Binding-site contacts:
Ligand atom C7 contacts residue ASN164 of chain 1.C at 3.4 Å.
Ligand atom C8 contacts residue ASN164 of chain 1.C at 4.5 Å.
Ligand atom O7 contacts residue ASN164 of chain 1.C at 3.5 Å (h-bond).
Ligand atom C5 contacts residue ASN164 of chain 1.C at 3.7 Å.
Ligand atom O5 contacts residue ASN164 of chain 1.C at 2.4 Å (h-bond).
Ligand atom C8 contacts residue ILE464 of chain 1.B at 4.5 Å (hydrophobic).
Ligand atom C8 contacts residue TYR347 of chain 1.B at 3.7 Å (hydrophobic).
Ligand atom C3 contacts residue ASN164 of chain 1.C at 3.8 Å.
Ligand atom C1 contacts residue ASN164 of chain 1.C at 1.4 Å.
Ligand atom C4 contacts residue ASN164 of chain 1.C at 4.2 Å.
Ligand atom C2 contacts residue ASN164 of chain 1.C at 2.5 Å.
Ligand atom N2 contacts residue ASN164 of chain 1.C at 2.9 Å (h-bond).

This protein binds this small molecule.
Small molecule (SMILES): CC(=O)N[C@H]1[C@H](O[C@H]2[C@H](O)[C@@H](NC(C)=O)CO[C@@H]2CO)O[C@H](CO)[C@@H](O)[C@@H]1O

Sequence of chain 1.B:
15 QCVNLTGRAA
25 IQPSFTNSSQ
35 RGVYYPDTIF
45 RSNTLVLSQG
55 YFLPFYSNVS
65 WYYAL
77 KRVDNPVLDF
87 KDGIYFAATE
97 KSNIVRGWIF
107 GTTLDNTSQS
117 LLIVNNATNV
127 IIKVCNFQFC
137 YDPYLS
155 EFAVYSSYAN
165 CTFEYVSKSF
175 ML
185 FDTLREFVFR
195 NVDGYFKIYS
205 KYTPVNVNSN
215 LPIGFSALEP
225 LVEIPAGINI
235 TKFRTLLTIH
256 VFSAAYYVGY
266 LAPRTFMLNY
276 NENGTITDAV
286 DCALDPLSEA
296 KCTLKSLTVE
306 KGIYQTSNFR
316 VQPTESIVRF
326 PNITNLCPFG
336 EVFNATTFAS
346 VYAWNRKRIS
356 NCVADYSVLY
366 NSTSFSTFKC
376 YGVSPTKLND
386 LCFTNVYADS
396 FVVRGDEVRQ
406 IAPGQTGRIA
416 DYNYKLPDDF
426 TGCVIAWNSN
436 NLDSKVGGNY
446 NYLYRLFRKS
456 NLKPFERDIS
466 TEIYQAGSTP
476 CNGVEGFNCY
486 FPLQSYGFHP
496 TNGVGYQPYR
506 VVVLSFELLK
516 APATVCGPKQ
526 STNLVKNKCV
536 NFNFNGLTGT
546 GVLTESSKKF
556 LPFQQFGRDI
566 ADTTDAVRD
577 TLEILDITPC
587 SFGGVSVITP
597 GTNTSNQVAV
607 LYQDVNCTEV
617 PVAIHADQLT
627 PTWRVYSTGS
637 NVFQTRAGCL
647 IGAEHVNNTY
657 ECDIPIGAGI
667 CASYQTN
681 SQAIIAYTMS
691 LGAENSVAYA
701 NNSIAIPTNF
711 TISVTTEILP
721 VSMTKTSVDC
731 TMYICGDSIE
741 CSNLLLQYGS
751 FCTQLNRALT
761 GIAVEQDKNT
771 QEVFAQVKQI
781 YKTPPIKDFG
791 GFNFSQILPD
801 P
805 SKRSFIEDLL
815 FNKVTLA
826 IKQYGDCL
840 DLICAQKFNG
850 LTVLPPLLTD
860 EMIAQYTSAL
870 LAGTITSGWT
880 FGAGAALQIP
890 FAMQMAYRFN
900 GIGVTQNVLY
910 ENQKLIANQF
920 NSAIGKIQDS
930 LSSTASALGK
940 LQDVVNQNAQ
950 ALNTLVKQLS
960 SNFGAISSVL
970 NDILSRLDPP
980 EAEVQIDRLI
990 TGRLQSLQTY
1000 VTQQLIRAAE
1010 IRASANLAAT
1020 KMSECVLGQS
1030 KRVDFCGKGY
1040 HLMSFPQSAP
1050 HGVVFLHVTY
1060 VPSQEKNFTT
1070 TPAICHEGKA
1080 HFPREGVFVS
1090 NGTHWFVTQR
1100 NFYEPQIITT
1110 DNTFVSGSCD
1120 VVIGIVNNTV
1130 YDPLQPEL

Sequence of chain 1.C:
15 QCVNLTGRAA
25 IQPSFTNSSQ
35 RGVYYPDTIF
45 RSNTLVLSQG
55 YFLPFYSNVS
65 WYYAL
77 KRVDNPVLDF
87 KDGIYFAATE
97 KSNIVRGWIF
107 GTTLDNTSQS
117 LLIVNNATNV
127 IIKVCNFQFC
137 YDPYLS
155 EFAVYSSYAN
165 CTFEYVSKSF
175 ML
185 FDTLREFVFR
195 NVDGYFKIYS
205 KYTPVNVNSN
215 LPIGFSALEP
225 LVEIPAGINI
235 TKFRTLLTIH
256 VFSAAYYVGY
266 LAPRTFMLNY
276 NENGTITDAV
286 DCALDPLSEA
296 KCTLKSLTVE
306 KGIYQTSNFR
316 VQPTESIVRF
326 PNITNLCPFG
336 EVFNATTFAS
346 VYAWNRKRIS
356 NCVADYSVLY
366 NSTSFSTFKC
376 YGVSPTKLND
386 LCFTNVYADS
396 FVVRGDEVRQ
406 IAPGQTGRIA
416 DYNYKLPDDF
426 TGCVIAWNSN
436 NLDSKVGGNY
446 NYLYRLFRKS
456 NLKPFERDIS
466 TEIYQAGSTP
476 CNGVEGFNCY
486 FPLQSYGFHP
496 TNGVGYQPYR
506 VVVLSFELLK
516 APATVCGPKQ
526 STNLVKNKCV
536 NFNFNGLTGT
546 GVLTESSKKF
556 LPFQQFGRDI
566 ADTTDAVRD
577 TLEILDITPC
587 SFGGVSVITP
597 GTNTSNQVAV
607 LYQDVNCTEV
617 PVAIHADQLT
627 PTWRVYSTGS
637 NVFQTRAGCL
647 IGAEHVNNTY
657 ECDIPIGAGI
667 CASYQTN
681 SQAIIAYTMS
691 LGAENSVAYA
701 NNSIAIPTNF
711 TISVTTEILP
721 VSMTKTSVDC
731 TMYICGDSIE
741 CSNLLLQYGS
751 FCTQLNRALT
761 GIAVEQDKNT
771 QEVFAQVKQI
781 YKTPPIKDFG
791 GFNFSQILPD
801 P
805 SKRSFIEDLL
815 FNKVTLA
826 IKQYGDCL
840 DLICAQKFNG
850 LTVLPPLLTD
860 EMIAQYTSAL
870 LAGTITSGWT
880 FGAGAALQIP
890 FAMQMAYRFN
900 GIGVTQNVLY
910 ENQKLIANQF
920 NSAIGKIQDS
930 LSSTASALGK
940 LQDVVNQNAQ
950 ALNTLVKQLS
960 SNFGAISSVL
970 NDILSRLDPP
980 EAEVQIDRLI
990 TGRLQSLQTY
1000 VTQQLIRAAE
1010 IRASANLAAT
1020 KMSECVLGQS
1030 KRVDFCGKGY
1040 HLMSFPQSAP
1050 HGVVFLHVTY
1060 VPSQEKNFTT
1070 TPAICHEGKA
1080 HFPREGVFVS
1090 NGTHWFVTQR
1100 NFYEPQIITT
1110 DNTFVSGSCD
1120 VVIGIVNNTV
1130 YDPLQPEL